Sequence of chain 1.B:
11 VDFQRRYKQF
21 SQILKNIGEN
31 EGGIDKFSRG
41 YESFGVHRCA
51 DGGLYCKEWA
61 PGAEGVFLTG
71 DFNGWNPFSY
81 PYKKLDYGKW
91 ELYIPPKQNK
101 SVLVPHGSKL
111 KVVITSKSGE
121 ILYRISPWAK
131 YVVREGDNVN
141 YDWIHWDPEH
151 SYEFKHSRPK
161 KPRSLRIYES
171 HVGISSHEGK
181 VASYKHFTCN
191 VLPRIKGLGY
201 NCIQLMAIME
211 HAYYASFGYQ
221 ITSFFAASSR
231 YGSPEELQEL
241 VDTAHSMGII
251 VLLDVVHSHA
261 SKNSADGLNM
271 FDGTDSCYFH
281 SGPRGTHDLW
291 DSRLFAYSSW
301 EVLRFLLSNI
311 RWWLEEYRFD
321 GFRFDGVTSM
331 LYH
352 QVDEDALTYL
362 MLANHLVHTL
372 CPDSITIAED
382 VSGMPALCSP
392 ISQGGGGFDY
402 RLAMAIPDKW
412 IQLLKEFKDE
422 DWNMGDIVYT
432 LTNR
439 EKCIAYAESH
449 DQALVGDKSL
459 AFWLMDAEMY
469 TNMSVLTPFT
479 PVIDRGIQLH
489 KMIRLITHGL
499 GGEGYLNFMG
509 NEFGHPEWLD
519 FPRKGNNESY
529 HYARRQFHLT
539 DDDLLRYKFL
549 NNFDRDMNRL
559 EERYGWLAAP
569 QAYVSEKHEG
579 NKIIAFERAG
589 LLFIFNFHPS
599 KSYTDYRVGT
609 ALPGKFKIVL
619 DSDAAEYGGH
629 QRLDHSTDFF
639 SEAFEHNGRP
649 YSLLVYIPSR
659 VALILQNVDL

Binding-site contacts:
Ligand atom C6 contacts residue GLY88 of chain 1.B at 3.5 Å.
Ligand atom O3 contacts residue ARG304 of chain 1.B at 3.2 Å (salt-bridge).
Ligand atom O2 contacts residue PRO61 of chain 1.B at 3.4 Å.
Ligand atom O2B contacts residue GLU31 of chain 1.B at 2.9 Å (salt-bridge).
Ligand atom C5 contacts residue TYR87 of chain 1.B at 3.9 Å (hydrophobic).
Ligand atom O4 contacts residue GLY88 of chain 1.B at 3.9 Å.
Ligand atom O4 contacts residue TYR87 of chain 1.B at 4.0 Å.
Ligand atom O3 contacts residue TRP59 of chain 1.B at 3.3 Å (h-bond).
Ligand atom C2 contacts residue GLU301 of chain 1.B at 3.2 Å.
Ligand atom N4A contacts residue TYR87 of chain 1.B at 3.8 Å.
Ligand atom C3 contacts residue TYR87 of chain 1.B at 3.8 Å (hydrophobic).
Ligand atom O2 contacts residue GLU301 of chain 1.B at 2.4 Å (salt-bridge).
Ligand atom O3 contacts residue GLU31 of chain 1.B at 4.0 Å.
Ligand atom C3 contacts residue TYR87 of chain 1.B at 3.6 Å (hydrophobic).
Ligand atom O2 contacts residue LYS89 of chain 1.B at 3.8 Å.
Ligand atom C2B contacts residue ASN30 of chain 1.B at 3.7 Å.
Ligand atom C3 contacts residue LYS89 of chain 1.B at 4.0 Å.
Ligand atom O3 contacts residue TRP300 of chain 1.B at 3.9 Å.
Ligand atom O4 contacts residue TYR87 of chain 1.B at 3.5 Å.
Ligand atom C2B contacts residue GLU31 of chain 1.B at 3.8 Å.
Ligand atom O2B contacts residue ARG304 of chain 1.B at 4.0 Å.
Ligand atom C3 contacts residue GLU301 of chain 1.B at 3.9 Å.
Ligand atom C4 contacts residue TYR87 of chain 1.B at 4.0 Å (hydrophobic).
Ligand atom O6 contacts residue PRO61 of chain 1.B at 2.8 Å (h-bond).
Ligand atom O3 contacts residue TYR87 of chain 1.B at 3.8 Å.
Ligand atom O2 contacts residue TYR87 of chain 1.B at 3.9 Å.
Ligand atom O6B contacts residue ASN30 of chain 1.B at 3.0 Å (h-bond).
Ligand atom C2 contacts residue TRP300 of chain 1.B at 3.6 Å (hydrophobic).
Ligand atom O3 contacts residue GLU301 of chain 1.B at 3.2 Å (salt-bridge).
Ligand atom C3 contacts residue TRP300 of chain 1.B at 4.1 Å (hydrophobic).
Ligand atom C6 contacts residue TYR87 of chain 1.B at 4.0 Å (hydrophobic).
Ligand atom C4 contacts residue GLY88 of chain 1.B at 3.8 Å.
Ligand atom C6 contacts residue PRO61 of chain 1.B at 3.3 Å (hydrophobic).
Ligand atom C3 contacts residue TRP59 of chain 1.B at 4.0 Å (hydrophobic).
Ligand atom C4 contacts residue TRP300 of chain 1.B at 4.1 Å (hydrophobic).
Ligand atom C5 contacts residue GLY88 of chain 1.B at 4.1 Å.
Ligand atom O3 contacts residue GLU301 of chain 1.B at 3.6 Å.
Ligand atom O6 contacts residue GLY88 of chain 1.B at 3.9 Å.
Ligand atom O2 contacts residue TRP59 of chain 1.B at 3.3 Å (h-bond).
Ligand atom O3 contacts residue LYS89 of chain 1.B at 3.3 Å (salt-bridge).

This small molecule binds to this protein.
Small molecule (SMILES): C[C@H]1O[C@H](O[C@H]2[C@H](O)[C@@H](O)[C@@H](O[C@H]3[C@H](O)[C@@H](O)[C@@H](O)O[C@@H]3CO)O[C@@H]2CO)[C@H](O)[C@@H](O)[C@@H]1N[C@H]1C=C(CO)[C@@H](O)[C@H](O)[C@H]1O